Sequence of chain 1.P:
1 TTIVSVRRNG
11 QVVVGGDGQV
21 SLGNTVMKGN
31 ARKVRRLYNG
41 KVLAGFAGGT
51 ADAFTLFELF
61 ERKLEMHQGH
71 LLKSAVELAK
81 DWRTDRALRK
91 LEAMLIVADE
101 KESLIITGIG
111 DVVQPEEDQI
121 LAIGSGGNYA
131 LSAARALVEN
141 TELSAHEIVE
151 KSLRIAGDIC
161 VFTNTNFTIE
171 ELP

Sequence of chain 1.Q:
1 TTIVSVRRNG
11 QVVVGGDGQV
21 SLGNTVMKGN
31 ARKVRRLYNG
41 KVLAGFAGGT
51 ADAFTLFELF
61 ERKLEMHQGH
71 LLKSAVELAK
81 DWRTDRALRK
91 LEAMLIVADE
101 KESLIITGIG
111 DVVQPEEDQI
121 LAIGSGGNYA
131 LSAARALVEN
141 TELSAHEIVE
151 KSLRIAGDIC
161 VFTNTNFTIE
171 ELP

This small molecule binds to this protein.
Small molecule (SMILES): CC(C)C[C@@H](C=CS(C)(=O)=O)NC(=O)[C@H](CC(C)C)NC(=O)[C@H](CC(C)C)NC(=O)Cc1cc(I)c(O)c([N+](=O)[O-])c1

Binding-site contacts:
Ligand atom CA2 contacts residue SER21 of chain 1.P at 3.7 Å.
Ligand atom O2 contacts residue SER21 of chain 1.P at 3.0 Å (h-bond).
Ligand atom CS contacts residue GLY48 of chain 1.P at 4.0 Å.
Ligand atom C1' contacts residue GLY124 of chain 1.P at 3.7 Å.
Ligand atom CD2 contacts residue MET27 of chain 1.P at 3.6 Å (hydrophobic).
Ligand atom C2' contacts residue THR1 of chain 1.P at 2.6 Å.
Ligand atom O1 contacts residue GLY49 of chain 1.P at 3.0 Å.
Ligand atom C1 contacts residue GLY49 of chain 1.P at 3.9 Å.
Ligand atom O2 contacts residue GLN19 of chain 1.P at 3.8 Å.
Ligand atom CB3 contacts residue LYS33 of chain 1.P at 3.7 Å.
Ligand atom CD6 contacts residue GLY49 of chain 1.P at 3.8 Å.
Ligand atom CD2 contacts residue ASP111 of chain 1.Q at 3.2 Å.
Ligand atom O1' contacts residue THR1 of chain 1.P at 2.4 Å (h-bond).
Ligand atom C2' contacts residue GLY48 of chain 1.P at 3.3 Å.
Ligand atom CD2 contacts residue THR50 of chain 1.P at 3.9 Å.
Ligand atom C1' contacts residue SER125 of chain 1.P at 2.9 Å.
Ligand atom CA3 contacts residue THR1 of chain 1.P at 2.4 Å.
Ligand atom CD6 contacts residue THR50 of chain 1.P at 2.9 Å.
Ligand atom S contacts residue THR1 of chain 1.P at 2.9 Å (h-bond).
Ligand atom CB3 contacts residue THR1 of chain 1.P at 2.7 Å.
Ligand atom CS contacts residue THR1 of chain 1.P at 1.3 Å.
Ligand atom C1 contacts residue SER21 of chain 1.P at 3.6 Å.
Ligand atom N2 contacts residue SER21 of chain 1.P at 2.8 Å (h-bond).
Ligand atom CA2 contacts residue GLY49 of chain 1.P at 3.3 Å.
Ligand atom CG1 contacts residue VAL20 of chain 1.P at 3.9 Å (hydrophobic).
Ligand atom CD1 contacts residue MET27 of chain 1.P at 3.5 Å (hydrophobic).
Ligand atom CD1 contacts residue LEU22 of chain 1.P at 3.9 Å (hydrophobic).
Ligand atom O1 contacts residue THR50 of chain 1.P at 3.6 Å.
Ligand atom C1' contacts residue THR1 of chain 1.P at 3.1 Å.
Ligand atom O2 contacts residue VAL20 of chain 1.P at 3.7 Å.
Ligand atom CD5 contacts residue VAL20 of chain 1.P at 3.7 Å (hydrophobic).
Ligand atom N3 contacts residue THR1 of chain 1.P at 3.7 Å.
Ligand atom CB2 contacts residue GLY49 of chain 1.P at 3.9 Å.
Ligand atom CG1 contacts residue MET27 of chain 1.P at 3.7 Å (hydrophobic).
Ligand atom CD3 contacts residue SER21 of chain 1.P at 3.5 Å.
Ligand atom CA1 contacts residue SER21 of chain 1.P at 3.6 Å.
Ligand atom CG3 contacts residue LYS33 of chain 1.P at 3.9 Å.
Ligand atom CB1 contacts residue THR50 of chain 1.P at 3.6 Å.
Ligand atom N3 contacts residue GLY49 of chain 1.P at 3.3 Å (h-bond).
Ligand atom CD5 contacts residue LYS33 of chain 1.P at 3.6 Å.